Binding-site contacts:
Ligand atom C contacts residue THR31 of chain 1.A at 3.5 Å.
Ligand atom N contacts residue MET38 of chain 1.A at 2.9 Å (h-bond).
Ligand atom NH1 contacts residue TRP11 of chain 1.C at 3.5 Å.
Ligand atom NH2 contacts residue ASP45 of chain 1.B at 3.5 Å (salt-bridge).
Ligand atom N contacts residue ASN23 of chain 1.C at 2.8 Å (h-bond).
Ligand atom CA contacts residue ASN69 of chain 1.A at 3.2 Å.
Ligand atom NZ contacts residue GLU32 of chain 1.A at 2.9 Å (salt-bridge).
Ligand atom O contacts residue LEU64 of chain 1.A at 3.2 Å (h-bond).
Ligand atom O contacts residue ALA37 of chain 1.A at 3.2 Å.
Ligand atom CD contacts residue SER30 of chain 1.A at 3.5 Å.
Ligand atom CG2 contacts residue LEU61 of chain 1.A at 3.5 Å (hydrophobic).
Ligand atom CZ contacts residue ASP45 of chain 1.B at 3.5 Å.
Ligand atom NH2 contacts residue TRP11 of chain 1.C at 3.3 Å.
Ligand atom N contacts residue ASN69 of chain 1.A at 2.8 Å (h-bond).
Ligand atom CB contacts residue ASN23 of chain 1.C at 3.4 Å.
Ligand atom CA contacts residue THR31 of chain 1.A at 3.5 Å.
Ligand atom O contacts residue THR31 of chain 1.A at 2.5 Å (h-bond).
Ligand atom CA contacts residue MET38 of chain 1.A at 3.2 Å (hydrophobic).
Ligand atom N contacts residue LEU64 of chain 1.A at 2.9 Å (h-bond).
Ligand atom CE contacts residue ILE22 of chain 1.C at 3.0 Å (hydrophobic).
Ligand atom NZ contacts residue SER30 of chain 1.A at 2.7 Å (h-bond).
Ligand atom CA contacts residue ASN23 of chain 1.C at 3.1 Å.
Ligand atom NH2 contacts residue GLU66 of chain 1.A at 3.1 Å (salt-bridge).
Ligand atom NE contacts residue ASP45 of chain 1.B at 2.7 Å (salt-bridge).
Ligand atom NE2 contacts residue TYR10 of chain 1.A at 2.8 Å (h-bond).
Ligand atom CG contacts residue ASP45 of chain 1.B at 3.3 Å.
Ligand atom CB contacts residue ASN69 of chain 1.A at 3.3 Å.
Ligand atom CD contacts residue ASP45 of chain 1.B at 3.5 Å.
Ligand atom O contacts residue THR31 of chain 1.A at 3.3 Å.
Ligand atom OG1 contacts residue SER65 of chain 1.A at 3.2 Å.
Ligand atom C contacts residue MET38 of chain 1.A at 3.5 Å (hydrophobic).
Ligand atom O contacts residue TYR40 of chain 1.A at 3.1 Å (h-bond).
Ligand atom NE2 contacts residue ASN23 of chain 1.C at 3.3 Å (h-bond).
Ligand atom N contacts residue GLY67 of chain 1.A at 3.0 Å (h-bond).
Ligand atom C contacts residue ASN23 of chain 1.C at 3.4 Å.
Ligand atom NH2 contacts residue GLY44 of chain 1.B at 3.2 Å (h-bond).
Ligand atom CZ contacts residue TRP11 of chain 1.C at 3.4 Å (hydrophobic).
Ligand atom O contacts residue MET38 of chain 1.A at 3.1 Å (h-bond).
Ligand atom CB contacts residue MET38 of chain 1.A at 3.3 Å (hydrophobic).
Ligand atom CB contacts residue ILE22 of chain 1.C at 3.5 Å (hydrophobic).

Sequence of chain 1.A:
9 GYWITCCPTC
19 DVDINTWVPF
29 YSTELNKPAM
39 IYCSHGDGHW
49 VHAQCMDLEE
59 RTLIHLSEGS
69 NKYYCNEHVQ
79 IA

Sequence of chain 1.B:
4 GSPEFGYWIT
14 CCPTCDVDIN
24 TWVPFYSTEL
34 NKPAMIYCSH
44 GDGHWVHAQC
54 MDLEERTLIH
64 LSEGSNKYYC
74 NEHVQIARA

Sequence of chain 1.C:
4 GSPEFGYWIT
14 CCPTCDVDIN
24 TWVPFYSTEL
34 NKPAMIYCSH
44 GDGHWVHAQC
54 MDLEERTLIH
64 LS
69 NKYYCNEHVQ

The protein below binds the small molecule below.
Small molecule (SMILES): C[C@H](N)C(=O)N[C@@H](CCCN=C(N)N)C(=O)N[C@H](C(=O)N[C@@H](CCCC[N+](C)(C)C)C(=O)N[C@@H](CCC(N)=O)C(=O)N[C@H](C(=O)N[C@@H](C)C(=O)N[C@@H](CCCN=C(N)N)C(=O)N[C@@H](CCCCN)C(=O)O)[C@@H](C)O)[C@@H](C)O